The small molecule below binds the protein below.
Small molecule (SMILES): CC(C)(CO)NC(=O)c1cccc(Cl)c1

Sequence of chain 1.A:
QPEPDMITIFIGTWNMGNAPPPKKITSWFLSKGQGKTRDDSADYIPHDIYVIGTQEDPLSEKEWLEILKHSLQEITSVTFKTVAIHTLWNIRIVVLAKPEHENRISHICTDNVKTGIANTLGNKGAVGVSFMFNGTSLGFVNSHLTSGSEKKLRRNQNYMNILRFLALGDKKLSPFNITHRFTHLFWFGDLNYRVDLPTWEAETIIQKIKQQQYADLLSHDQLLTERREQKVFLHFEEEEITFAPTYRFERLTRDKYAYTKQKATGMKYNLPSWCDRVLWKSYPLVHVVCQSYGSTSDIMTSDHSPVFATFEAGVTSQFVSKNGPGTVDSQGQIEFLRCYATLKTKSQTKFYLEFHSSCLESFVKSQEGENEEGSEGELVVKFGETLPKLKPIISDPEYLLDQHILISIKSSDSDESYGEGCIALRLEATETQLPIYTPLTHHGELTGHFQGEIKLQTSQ

Binding-site contacts:
Ligand atom C11 contacts residue ILE108 of chain 1.A at 3.7 Å (hydrophobic).
Ligand atom CL15 contacts residue LYS84 of chain 1.A at 3.7 Å.
Ligand atom C14 contacts residue THR85 of chain 1.A at 3.4 Å.
Ligand atom C02 contacts residue VAL86 of chain 1.A at 3.8 Å (hydrophobic).
Ligand atom CL15 contacts residue THR85 of chain 1.A at 4.3 Å.
Ligand atom C09 contacts residue ILE111 of chain 1.A at 3.5 Å (hydrophobic).
Ligand atom C07 contacts residue ILE111 of chain 1.A at 3.9 Å (hydrophobic).
Ligand atom C02 contacts residue THR85 of chain 1.A at 3.9 Å.
Ligand atom C03 contacts residue ALA87 of chain 1.A at 4.5 Å (hydrophobic).
Ligand atom CL15 contacts residue VAL86 of chain 1.A at 3.8 Å.
Ligand atom C07 contacts residue THR85 of chain 1.A at 4.1 Å.
Ligand atom C13 contacts residue ILE111 of chain 1.A at 4.4 Å (hydrophobic).
Ligand atom C03 contacts residue THR85 of chain 1.A at 3.4 Å.
Ligand atom C11 contacts residue GLU105 of chain 1.A at 4.0 Å.
Ligand atom CL15 contacts residue GLU105 of chain 1.A at 4.0 Å.
Ligand atom C10 contacts residue ILE111 of chain 1.A at 3.2 Å (hydrophobic).
Ligand atom O08 contacts residue VAL86 of chain 1.A at 4.5 Å.
Ligand atom C12 contacts residue GLU105 of chain 1.A at 3.3 Å.
Ligand atom N06 contacts residue VAL86 of chain 1.A at 3.1 Å (h-bond).
Ligand atom C09 contacts residue VAL86 of chain 1.A at 4.0 Å (hydrophobic).
Ligand atom O05 contacts residue VAL86 of chain 1.A at 2.7 Å (h-bond).
Ligand atom C12 contacts residue ILE108 of chain 1.A at 3.9 Å (hydrophobic).
Ligand atom O05 contacts residue ILE111 of chain 1.A at 4.3 Å.
Ligand atom C14 contacts residue VAL86 of chain 1.A at 3.8 Å (hydrophobic).
Ligand atom C13 contacts residue THR85 of chain 1.A at 4.3 Å.
Ligand atom C12 contacts residue ILE111 of chain 1.A at 4.2 Å (hydrophobic).
Ligand atom N06 contacts residue THR85 of chain 1.A at 3.1 Å (h-bond).
Ligand atom C09 contacts residue THR85 of chain 1.A at 4.2 Å.
Ligand atom C04 contacts residue VAL86 of chain 1.A at 3.7 Å (hydrophobic).
Ligand atom C13 contacts residue GLU105 of chain 1.A at 4.3 Å.
Ligand atom C14 contacts residue ILE111 of chain 1.A at 4.0 Å (hydrophobic).
Ligand atom C13 contacts residue VAL86 of chain 1.A at 4.2 Å (hydrophobic).
Ligand atom C03 contacts residue VAL86 of chain 1.A at 3.9 Å (hydrophobic).
Ligand atom C07 contacts residue VAL86 of chain 1.A at 3.7 Å (hydrophobic).
Ligand atom C11 contacts residue ILE111 of chain 1.A at 3.6 Å (hydrophobic).
Ligand atom O05 contacts residue ALA87 of chain 1.A at 3.7 Å.
Ligand atom O08 contacts residue ILE111 of chain 1.A at 4.2 Å.